Sequence of chain 1.Q:
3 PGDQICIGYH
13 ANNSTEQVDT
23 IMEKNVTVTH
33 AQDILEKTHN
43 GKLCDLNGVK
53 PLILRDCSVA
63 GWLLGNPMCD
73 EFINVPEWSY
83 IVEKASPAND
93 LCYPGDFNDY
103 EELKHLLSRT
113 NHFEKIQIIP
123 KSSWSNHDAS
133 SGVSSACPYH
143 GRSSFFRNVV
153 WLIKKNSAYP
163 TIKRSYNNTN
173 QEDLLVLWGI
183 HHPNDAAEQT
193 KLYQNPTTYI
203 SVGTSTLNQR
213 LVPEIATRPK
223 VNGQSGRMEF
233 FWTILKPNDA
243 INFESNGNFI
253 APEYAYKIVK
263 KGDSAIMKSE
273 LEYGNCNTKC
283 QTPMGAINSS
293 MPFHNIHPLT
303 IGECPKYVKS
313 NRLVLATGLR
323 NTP

Sequence of chain 1.O:
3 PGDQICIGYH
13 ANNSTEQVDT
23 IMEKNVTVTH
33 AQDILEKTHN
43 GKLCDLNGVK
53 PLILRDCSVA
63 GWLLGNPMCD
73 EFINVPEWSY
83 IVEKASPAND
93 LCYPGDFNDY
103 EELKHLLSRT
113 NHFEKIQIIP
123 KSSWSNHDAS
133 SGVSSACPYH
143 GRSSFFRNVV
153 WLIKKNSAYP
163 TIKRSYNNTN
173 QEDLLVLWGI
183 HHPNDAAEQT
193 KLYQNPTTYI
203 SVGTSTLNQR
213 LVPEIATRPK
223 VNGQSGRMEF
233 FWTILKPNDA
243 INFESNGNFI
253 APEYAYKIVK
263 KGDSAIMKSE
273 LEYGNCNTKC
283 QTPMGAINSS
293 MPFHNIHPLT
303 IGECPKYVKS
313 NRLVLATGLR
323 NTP

Binding-site contacts:
Ligand atom C2 contacts residue ASN169 of chain 1.Q at 2.4 Å.
Ligand atom C5 contacts residue ASN169 of chain 1.Q at 3.7 Å.
Ligand atom C3 contacts residue ASN240 of chain 1.Q at 4.0 Å.
Ligand atom O5 contacts residue ASN169 of chain 1.Q at 2.4 Å (h-bond).
Ligand atom C7 contacts residue ASN240 of chain 1.Q at 4.0 Å.
Ligand atom C3 contacts residue ASN169 of chain 1.Q at 3.8 Å.
Ligand atom C7 contacts residue ALA242 of chain 1.Q at 4.2 Å (hydrophobic).
Ligand atom C2 contacts residue ASN240 of chain 1.Q at 3.8 Å.
Ligand atom N2 contacts residue ASN169 of chain 1.Q at 2.8 Å (h-bond).
Ligand atom O7 contacts residue ALA242 of chain 1.Q at 3.8 Å.
Ligand atom N2 contacts residue ASN240 of chain 1.Q at 3.0 Å (h-bond).
Ligand atom C4 contacts residue ASN169 of chain 1.Q at 4.3 Å.
Ligand atom C1 contacts residue ASN169 of chain 1.Q at 1.4 Å.
Ligand atom C1 contacts residue ASN240 of chain 1.Q at 3.8 Å.
Ligand atom C8 contacts residue PRO221 of chain 1.O at 3.8 Å (hydrophobic).
Ligand atom C7 contacts residue ASN169 of chain 1.Q at 3.2 Å.
Ligand atom C8 contacts residue ASN240 of chain 1.Q at 4.4 Å.
Ligand atom O7 contacts residue ASN169 of chain 1.Q at 3.0 Å (h-bond).

This small molecule binds to this protein.
Small molecule (SMILES): CC(=O)N[C@H]1[C@H](O[C@H]2[C@H](O)[C@@H](NC(C)=O)CO[C@@H]2CO)O[C@H](CO)[C@@H](O[C@H]2O[C@H](CO)[C@@H](O)[C@H](O)[C@@H]2O)[C@@H]1O